The small molecule below binds the protein below.
Small molecule (SMILES): CC(=O)N[C@@H]1[C@@H](O)[C@H](O)[C@@H](CO)O[C@H]1O

Sequence of chain 52.E:
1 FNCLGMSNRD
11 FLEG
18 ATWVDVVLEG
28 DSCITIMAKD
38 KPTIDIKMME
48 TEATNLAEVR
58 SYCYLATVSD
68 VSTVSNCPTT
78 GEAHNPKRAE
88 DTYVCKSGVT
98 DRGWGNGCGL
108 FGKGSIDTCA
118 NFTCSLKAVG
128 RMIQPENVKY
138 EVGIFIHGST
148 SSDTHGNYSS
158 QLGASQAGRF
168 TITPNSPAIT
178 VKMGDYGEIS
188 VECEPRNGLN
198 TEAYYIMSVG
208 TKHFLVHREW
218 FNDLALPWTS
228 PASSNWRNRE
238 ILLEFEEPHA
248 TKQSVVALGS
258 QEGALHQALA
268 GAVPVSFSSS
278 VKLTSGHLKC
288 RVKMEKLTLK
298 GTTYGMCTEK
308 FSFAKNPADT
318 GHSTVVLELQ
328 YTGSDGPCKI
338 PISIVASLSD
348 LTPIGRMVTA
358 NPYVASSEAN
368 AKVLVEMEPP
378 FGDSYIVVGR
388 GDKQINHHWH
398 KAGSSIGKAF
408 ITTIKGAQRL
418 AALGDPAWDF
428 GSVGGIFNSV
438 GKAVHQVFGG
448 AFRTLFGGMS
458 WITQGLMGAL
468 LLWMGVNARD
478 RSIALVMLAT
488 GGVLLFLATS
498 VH

Binding-site contacts:
Ligand atom C8 contacts residue ASN154 of chain 52.E at 4.0 Å.
Ligand atom C5 contacts residue ASN154 of chain 52.E at 3.6 Å.
Ligand atom C2 contacts residue ASN154 of chain 52.E at 2.5 Å.
Ligand atom O5 contacts residue ASN154 of chain 52.E at 2.4 Å (h-bond).
Ligand atom C1 contacts residue SER156 of chain 52.E at 4.5 Å.
Ligand atom C1 contacts residue ASN154 of chain 52.E at 1.4 Å.
Ligand atom N2 contacts residue ASN154 of chain 52.E at 2.9 Å (h-bond).
Ligand atom O5 contacts residue SER157 of chain 52.E at 3.9 Å.
Ligand atom C1 contacts residue SER157 of chain 52.E at 4.2 Å.
Ligand atom C3 contacts residue ASN154 of chain 52.E at 3.8 Å.
Ligand atom C4 contacts residue ASN154 of chain 52.E at 4.2 Å.
Ligand atom C7 contacts residue ASN154 of chain 52.E at 3.6 Å.
Ligand atom O7 contacts residue ASN154 of chain 52.E at 4.0 Å.